Sequence of chain 1.I:
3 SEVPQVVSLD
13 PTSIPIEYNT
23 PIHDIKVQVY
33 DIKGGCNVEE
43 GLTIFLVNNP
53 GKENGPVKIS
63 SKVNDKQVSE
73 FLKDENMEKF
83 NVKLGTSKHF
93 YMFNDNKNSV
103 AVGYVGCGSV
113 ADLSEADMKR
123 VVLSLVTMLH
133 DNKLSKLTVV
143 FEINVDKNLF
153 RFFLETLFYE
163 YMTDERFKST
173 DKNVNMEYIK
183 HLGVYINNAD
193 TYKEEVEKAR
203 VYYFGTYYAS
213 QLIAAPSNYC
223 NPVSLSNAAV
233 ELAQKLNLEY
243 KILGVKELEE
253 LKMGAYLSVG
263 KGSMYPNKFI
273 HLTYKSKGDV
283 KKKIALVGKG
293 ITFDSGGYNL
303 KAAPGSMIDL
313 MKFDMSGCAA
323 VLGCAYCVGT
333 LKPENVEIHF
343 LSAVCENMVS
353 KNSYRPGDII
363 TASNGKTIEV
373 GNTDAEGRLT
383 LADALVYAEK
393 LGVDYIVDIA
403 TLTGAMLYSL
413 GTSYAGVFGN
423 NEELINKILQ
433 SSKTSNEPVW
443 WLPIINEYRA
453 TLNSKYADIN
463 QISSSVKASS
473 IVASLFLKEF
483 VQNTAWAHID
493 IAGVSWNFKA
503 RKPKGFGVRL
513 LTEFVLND

Binding-site contacts:
Ligand atom CAA contacts residue SER471 of chain 1.I at 3.3 Å.
Ligand atom C contacts residue ASP376 of chain 1.I at 3.5 Å.
Ligand atom FAH contacts residue ALA494 of chain 1.I at 3.1 Å.
Ligand atom C contacts residue ZN1 of chain 1.WB at 3.0 Å.
Ligand atom CAK contacts residue GLY406 of chain 1.I at 3.6 Å.
Ligand atom FAG contacts residue GLY307 of chain 1.I at 3.6 Å.
Ligand atom NAQ contacts residue LEU404 of chain 1.I at 2.8 Å (h-bond).
Ligand atom NAQ contacts residue LYS291 of chain 1.I at 3.7 Å.
Ligand atom OAF contacts residue ZN1 of chain 1.VB at 2.0 Å.
Ligand atom FAI contacts residue MET309 of chain 1.I at 3.3 Å.
Ligand atom CAM contacts residue THR405 of chain 1.I at 3.6 Å.
Ligand atom FAH contacts residue LEU409 of chain 1.I at 3.5 Å.
Ligand atom OAF contacts residue LYS291 of chain 1.I at 3.1 Å (salt-bridge).
Ligand atom FAG contacts residue MET309 of chain 1.I at 3.0 Å.
Ligand atom CAC contacts residue ASP376 of chain 1.I at 3.6 Å.
Ligand atom OAD contacts residue THR405 of chain 1.I at 3.3 Å.
Ligand atom NAQ contacts residue ZN1 of chain 1.WB at 3.0 Å.
Ligand atom C contacts residue LEU404 of chain 1.I at 3.5 Å (hydrophobic).
Ligand atom CAY contacts residue GLY406 of chain 1.I at 3.4 Å.
Ligand atom O contacts residue ASP376 of chain 1.I at 3.0 Å (salt-bridge).
Ligand atom FAH contacts residue PHE500 of chain 1.I at 3.7 Å.
Ligand atom CAO contacts residue ALA494 of chain 1.I at 3.6 Å (hydrophobic).
Ligand atom O contacts residue ASP296 of chain 1.I at 3.5 Å (salt-bridge).
Ligand atom O contacts residue LYS303 of chain 1.I at 3.2 Å (salt-bridge).
Ligand atom CA contacts residue LEU404 of chain 1.I at 3.2 Å (hydrophobic).
Ligand atom OAF contacts residue ASP296 of chain 1.I at 3.1 Å (salt-bridge).
Ligand atom O contacts residue ZN1 of chain 1.WB at 2.2 Å.
Ligand atom CAV contacts residue LEU409 of chain 1.I at 3.5 Å (hydrophobic).
Ligand atom OAF contacts residue ASP376 of chain 1.I at 3.4 Å (salt-bridge).
Ligand atom OAF contacts residue ZN1 of chain 1.WB at 2.2 Å.
Ligand atom OAF contacts residue CO31 of chain 1.UB at 3.2 Å (h-bond).
Ligand atom CAM contacts residue GLY406 of chain 1.I at 3.2 Å.
Ligand atom NAQ contacts residue ZN1 of chain 1.VB at 3.1 Å.
Ligand atom NAQ contacts residue CO31 of chain 1.UB at 3.3 Å (h-bond).
Ligand atom FAI contacts residue PHE500 of chain 1.I at 2.9 Å.
Ligand atom OAF contacts residue GLU378 of chain 1.I at 3.0 Å (salt-bridge).
Ligand atom CAW contacts residue GLY406 of chain 1.I at 3.8 Å.
Ligand atom CAZ contacts residue LEU409 of chain 1.I at 3.7 Å (hydrophobic).
Ligand atom OAD contacts residue GLY406 of chain 1.I at 3.2 Å (h-bond).
Ligand atom CAM contacts residue LEU404 of chain 1.I at 3.7 Å (hydrophobic).

The protein below binds the small molecule below.
Small molecule (SMILES): CC(C)(C)CC(=O)N[C@@H](C(=O)NO)c1ccc(-c2cc(F)c(F)c(F)c2)cc1